A small-molecule ligand and the protein it binds are described below.
Small molecule (SMILES): CC(C)CCC[C@@H](C)[C@H]1CC[C@H]2[C@@H]3CC=C4C[C@@H](O)CC[C@]4(C)[C@H]3CC[C@]12C

Sequence of chain 1.A:
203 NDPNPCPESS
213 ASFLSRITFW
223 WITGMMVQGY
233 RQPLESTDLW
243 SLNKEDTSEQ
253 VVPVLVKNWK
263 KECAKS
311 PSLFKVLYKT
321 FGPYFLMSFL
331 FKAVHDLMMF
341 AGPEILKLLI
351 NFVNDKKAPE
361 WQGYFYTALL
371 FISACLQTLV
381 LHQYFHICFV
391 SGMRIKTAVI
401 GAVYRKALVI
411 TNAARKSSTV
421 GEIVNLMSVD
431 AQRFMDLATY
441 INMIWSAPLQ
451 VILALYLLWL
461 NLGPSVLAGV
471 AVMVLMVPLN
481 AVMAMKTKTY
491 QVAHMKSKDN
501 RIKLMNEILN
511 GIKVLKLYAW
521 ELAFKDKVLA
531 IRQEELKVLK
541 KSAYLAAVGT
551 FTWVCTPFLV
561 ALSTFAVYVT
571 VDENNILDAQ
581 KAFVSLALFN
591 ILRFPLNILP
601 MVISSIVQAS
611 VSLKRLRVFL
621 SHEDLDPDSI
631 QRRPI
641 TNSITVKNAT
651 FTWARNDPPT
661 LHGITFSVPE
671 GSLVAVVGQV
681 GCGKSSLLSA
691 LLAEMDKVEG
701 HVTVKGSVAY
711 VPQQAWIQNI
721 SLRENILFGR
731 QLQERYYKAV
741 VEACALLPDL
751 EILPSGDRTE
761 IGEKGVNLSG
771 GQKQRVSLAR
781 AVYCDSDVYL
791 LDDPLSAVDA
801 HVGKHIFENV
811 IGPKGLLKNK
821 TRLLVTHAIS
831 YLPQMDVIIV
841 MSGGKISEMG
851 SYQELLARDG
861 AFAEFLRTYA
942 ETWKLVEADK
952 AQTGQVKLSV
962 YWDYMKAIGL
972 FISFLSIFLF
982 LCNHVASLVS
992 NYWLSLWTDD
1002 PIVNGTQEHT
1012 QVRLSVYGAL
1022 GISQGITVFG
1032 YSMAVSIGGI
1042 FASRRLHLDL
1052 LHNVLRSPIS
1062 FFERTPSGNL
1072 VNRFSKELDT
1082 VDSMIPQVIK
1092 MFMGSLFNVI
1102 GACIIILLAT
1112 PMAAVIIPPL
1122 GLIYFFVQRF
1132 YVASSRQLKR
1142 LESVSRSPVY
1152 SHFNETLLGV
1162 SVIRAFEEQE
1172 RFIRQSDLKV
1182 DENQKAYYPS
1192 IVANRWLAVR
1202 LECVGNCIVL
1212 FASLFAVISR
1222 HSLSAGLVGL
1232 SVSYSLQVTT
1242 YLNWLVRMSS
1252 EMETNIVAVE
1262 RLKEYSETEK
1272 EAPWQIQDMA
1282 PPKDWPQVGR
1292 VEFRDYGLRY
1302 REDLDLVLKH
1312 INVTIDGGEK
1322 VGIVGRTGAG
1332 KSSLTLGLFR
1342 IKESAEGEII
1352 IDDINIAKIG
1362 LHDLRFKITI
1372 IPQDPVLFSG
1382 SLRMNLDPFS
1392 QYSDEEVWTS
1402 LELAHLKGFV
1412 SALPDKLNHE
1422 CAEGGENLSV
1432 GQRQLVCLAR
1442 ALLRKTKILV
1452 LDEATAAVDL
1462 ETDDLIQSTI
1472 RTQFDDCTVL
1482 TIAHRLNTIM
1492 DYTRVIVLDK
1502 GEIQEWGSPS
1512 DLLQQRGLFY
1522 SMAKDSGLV

Binding-site contacts:
Ligand atom C21 contacts residue PHE1030 of chain 1.A at 4.3 Å (hydrophobic).
Ligand atom C6 contacts residue PHE972 of chain 1.A at 4.4 Å (hydrophobic).
Ligand atom C19 contacts residue ILE1038 of chain 1.A at 4.2 Å (hydrophobic).
Ligand atom C11 contacts residue MET1034 of chain 1.A at 4.0 Å (hydrophobic).
Ligand atom C2 contacts residue ILE1038 of chain 1.A at 4.0 Å (hydrophobic).
Ligand atom O1 contacts residue ILE1038 of chain 1.A at 4.2 Å.
Ligand atom C1 contacts residue TYR544 of chain 1.A at 4.3 Å (hydrophobic).
Ligand atom C26 contacts residue LEU980 of chain 1.A at 3.7 Å (hydrophobic).
Ligand atom C15 contacts residue LEU976 of chain 1.A at 4.2 Å (hydrophobic).
Ligand atom C19 contacts residue ALA1035 of chain 1.A at 4.3 Å (hydrophobic).
Ligand atom C2 contacts residue TYR544 of chain 1.A at 3.5 Å (hydrophobic).
Ligand atom C7 contacts residue LEU976 of chain 1.A at 4.5 Å (hydrophobic).
Ligand atom C19 contacts residue MET1034 of chain 1.A at 4.5 Å (hydrophobic).
Ligand atom C18 contacts residue LEU980 of chain 1.A at 3.8 Å (hydrophobic).
Ligand atom C23 contacts residue LEU980 of chain 1.A at 4.3 Å (hydrophobic).
Ligand atom C18 contacts residue LEU976 of chain 1.A at 3.7 Å (hydrophobic).
Ligand atom C26 contacts residue THR1028 of chain 1.A at 3.6 Å.
Ligand atom C8 contacts residue LEU976 of chain 1.A at 4.3 Å (hydrophobic).
Ligand atom C21 contacts residue GLY1031 of chain 1.A at 4.1 Å.
Ligand atom C18 contacts residue GLY1031 of chain 1.A at 4.3 Å.